Binding-site contacts:
Ligand atom O7 contacts residue ASN371 of chain 1.B at 3.7 Å.
Ligand atom C6 contacts residue NAG1 of chain 1.Y at 4.2 Å.
Ligand atom C8 contacts residue ASN99 of chain 1.B at 4.4 Å.
Ligand atom C8 contacts residue ILE399 of chain 1.B at 3.7 Å (hydrophobic).
Ligand atom C7 contacts residue ASN371 of chain 1.B at 3.4 Å.
Ligand atom C7 contacts residue SER398 of chain 1.B at 3.6 Å.
Ligand atom O6 contacts residue NAG1 of chain 1.Y at 2.9 Å (h-bond).
Ligand atom C8 contacts residue SER398 of chain 1.B at 3.5 Å.
Ligand atom C3 contacts residue ASN371 of chain 1.B at 3.7 Å.
Ligand atom O5 contacts residue ASN371 of chain 1.B at 2.4 Å (h-bond).
Ligand atom C5 contacts residue ASN371 of chain 1.B at 3.7 Å.
Ligand atom O5 contacts residue PRO381 of chain 1.B at 4.2 Å.
Ligand atom N2 contacts residue ASN371 of chain 1.B at 2.7 Å (h-bond).
Ligand atom O3 contacts residue GLU400 of chain 1.B at 4.4 Å.
Ligand atom O7 contacts residue NAG1 of chain 1.Y at 3.6 Å (h-bond).
Ligand atom C1 contacts residue PRO381 of chain 1.B at 4.4 Å (hydrophobic).
Ligand atom C2 contacts residue ASN371 of chain 1.B at 2.3 Å.
Ligand atom C8 contacts residue ASN371 of chain 1.B at 4.4 Å.
Ligand atom C1 contacts residue ASN371 of chain 1.B at 1.4 Å.
Ligand atom O6 contacts residue GLU400 of chain 1.B at 4.3 Å.
Ligand atom C4 contacts residue ASN371 of chain 1.B at 4.2 Å.
Ligand atom O3 contacts residue NAG1 of chain 1.Y at 4.0 Å.
Ligand atom O7 contacts residue SER398 of chain 1.B at 3.3 Å (h-bond).
Ligand atom C8 contacts residue GLU400 of chain 1.B at 3.7 Å.
Ligand atom C8 contacts residue SER369 of chain 1.B at 4.4 Å.

Sequence of chain 1.B:
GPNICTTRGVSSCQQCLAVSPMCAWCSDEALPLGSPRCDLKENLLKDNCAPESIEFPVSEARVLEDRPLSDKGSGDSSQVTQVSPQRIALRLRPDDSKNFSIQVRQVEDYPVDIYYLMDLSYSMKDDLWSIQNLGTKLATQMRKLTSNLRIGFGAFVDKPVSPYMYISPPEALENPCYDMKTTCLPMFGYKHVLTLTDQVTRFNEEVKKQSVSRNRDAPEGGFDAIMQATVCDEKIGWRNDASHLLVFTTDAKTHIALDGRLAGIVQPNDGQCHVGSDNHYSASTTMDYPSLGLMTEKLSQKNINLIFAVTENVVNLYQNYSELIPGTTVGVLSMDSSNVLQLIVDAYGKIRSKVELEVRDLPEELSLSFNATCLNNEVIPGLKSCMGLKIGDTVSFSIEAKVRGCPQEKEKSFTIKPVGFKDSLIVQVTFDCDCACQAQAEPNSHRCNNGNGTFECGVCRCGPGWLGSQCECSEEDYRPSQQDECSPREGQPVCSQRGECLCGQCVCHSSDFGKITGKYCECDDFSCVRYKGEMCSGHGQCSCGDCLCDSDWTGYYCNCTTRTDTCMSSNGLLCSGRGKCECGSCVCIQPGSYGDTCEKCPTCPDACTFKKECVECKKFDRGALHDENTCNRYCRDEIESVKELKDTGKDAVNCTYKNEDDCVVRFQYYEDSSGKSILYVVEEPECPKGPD

A small-molecule ligand and the protein it binds are described below.
Small molecule (SMILES): CC(=O)N[C@H]1[C@H](O[C@H]2[C@H](O)[C@@H](NC(C)=O)CO[C@@H]2CO)O[C@H](CO)[C@@H](O)[C@@H]1O